Sequence of chain 1.A:
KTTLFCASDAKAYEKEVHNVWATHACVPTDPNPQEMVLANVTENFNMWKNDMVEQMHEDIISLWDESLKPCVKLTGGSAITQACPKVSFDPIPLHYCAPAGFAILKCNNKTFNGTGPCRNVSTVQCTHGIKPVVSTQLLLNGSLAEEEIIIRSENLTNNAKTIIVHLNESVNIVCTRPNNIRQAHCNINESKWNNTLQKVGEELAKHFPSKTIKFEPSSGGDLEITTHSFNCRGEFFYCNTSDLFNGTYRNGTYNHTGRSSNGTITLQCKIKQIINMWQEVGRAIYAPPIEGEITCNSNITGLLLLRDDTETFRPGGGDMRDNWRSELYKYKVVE

Binding-site contacts:
Ligand atom C2 contacts residue ASN259 of chain 1.A at 2.4 Å.
Ligand atom C8 contacts residue PRO230 of chain 1.A at 3.8 Å (hydrophobic).
Ligand atom O5 contacts residue GLY271 of chain 1.A at 4.0 Å.
Ligand atom C2 contacts residue SER255 of chain 1.A at 4.3 Å.
Ligand atom O7 contacts residue ASN259 of chain 1.A at 4.5 Å.
Ligand atom C3 contacts residue ASN259 of chain 1.A at 3.8 Å.
Ligand atom C7 contacts residue ASN259 of chain 1.A at 3.9 Å.
Ligand atom O7 contacts residue PRO230 of chain 1.A at 3.6 Å.
Ligand atom O5 contacts residue ASP256 of chain 1.A at 3.5 Å (salt-bridge).
Ligand atom C1 contacts residue SER255 of chain 1.A at 4.0 Å.
Ligand atom C1 contacts residue THR270 of chain 1.A at 3.6 Å.
Ligand atom O6 contacts residue ASP256 of chain 1.A at 2.8 Å (salt-bridge).
Ligand atom C8 contacts residue GLU229 of chain 1.A at 3.7 Å.
Ligand atom C1 contacts residue GLY271 of chain 1.A at 4.2 Å.
Ligand atom C4 contacts residue ASN259 of chain 1.A at 4.2 Å.
Ligand atom C7 contacts residue PRO230 of chain 1.A at 3.8 Å (hydrophobic).
Ligand atom O5 contacts residue THR270 of chain 1.A at 3.6 Å (h-bond).
Ligand atom O5 contacts residue ASN259 of chain 1.A at 2.3 Å (h-bond).
Ligand atom C5 contacts residue THR270 of chain 1.A at 4.1 Å.
Ligand atom C5 contacts residue ASN259 of chain 1.A at 3.6 Å.
Ligand atom O5 contacts residue SER255 of chain 1.A at 4.3 Å.
Ligand atom C5 contacts residue ASP256 of chain 1.A at 4.3 Å.
Ligand atom C6 contacts residue ARG272 of chain 1.A at 4.0 Å.
Ligand atom C1 contacts residue ASN259 of chain 1.A at 1.4 Å.
Ligand atom C8 contacts residue ASN259 of chain 1.A at 4.2 Å.
Ligand atom N2 contacts residue ASN259 of chain 1.A at 2.9 Å (h-bond).
Ligand atom O5 contacts residue ARG272 of chain 1.A at 4.4 Å.
Ligand atom O6 contacts residue ARG272 of chain 1.A at 3.6 Å.
Ligand atom C6 contacts residue ASP256 of chain 1.A at 3.9 Å.

A protein and the small-molecule ligand that binds it are described below.
Small molecule (SMILES): CC(=O)N[C@@H]1[C@@H](O)[C@H](O)[C@@H](CO)O[C@H]1O